Sequence of chain 1.A:
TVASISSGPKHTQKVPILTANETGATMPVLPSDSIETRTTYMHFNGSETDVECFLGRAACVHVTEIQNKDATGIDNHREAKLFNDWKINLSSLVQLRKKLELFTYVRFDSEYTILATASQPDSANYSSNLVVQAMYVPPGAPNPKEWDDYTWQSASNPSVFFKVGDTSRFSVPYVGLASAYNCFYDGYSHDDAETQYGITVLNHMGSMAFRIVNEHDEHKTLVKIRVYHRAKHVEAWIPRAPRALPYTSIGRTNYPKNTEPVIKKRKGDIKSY

This protein binds this small molecule.
Small molecule (SMILES): COc1ccc(N2CCN(c3cccc(C)c3)CC2)nn1

Binding-site contacts:
Ligand atom C10 contacts residue TYR128 of chain 1.A at 3.6 Å (hydrophobic).
Ligand atom C20 contacts residue VAL188 of chain 1.A at 3.7 Å (hydrophobic).
Ligand atom C19 contacts residue TYR152 of chain 1.A at 3.9 Å (hydrophobic).
Ligand atom C19 contacts residue VAL188 of chain 1.A at 3.5 Å (hydrophobic).
Ligand atom C15 contacts residue TYR128 of chain 1.A at 3.0 Å (hydrophobic).
Ligand atom C7 contacts residue PHE124 of chain 1.A at 3.8 Å (hydrophobic).
Ligand atom C14 contacts residue TYR197 of chain 1.A at 4.1 Å (hydrophobic).
Ligand atom C8 contacts residue TYR197 of chain 1.A at 3.4 Å (hydrophobic).
Ligand atom C14 contacts residue TYR128 of chain 1.A at 3.3 Å (hydrophobic).
Ligand atom C21 contacts residue ILE104 of chain 1.A at 3.5 Å (hydrophobic).
Ligand atom C10 contacts residue LEU106 of chain 1.A at 4.0 Å (hydrophobic).
Ligand atom N5 contacts residue DMS1 of chain 1.F at 3.9 Å.
Ligand atom C19 contacts residue VAL191 of chain 1.A at 4.0 Å (hydrophobic).
Ligand atom C11 contacts residue TYR128 of chain 1.A at 3.4 Å (hydrophobic).
Ligand atom C11 contacts residue ILE104 of chain 1.A at 3.5 Å (hydrophobic).
Ligand atom C1 contacts residue ASN198 of chain 1.A at 4.0 Å.
Ligand atom C13 contacts residue TYR128 of chain 1.A at 3.0 Å (hydrophobic).
Ligand atom C1 contacts residue DMS1 of chain 1.F at 4.1 Å.
Ligand atom C17 contacts residue TYR128 of chain 1.A at 3.8 Å (hydrophobic).
Ligand atom C10 contacts residue ILE104 of chain 1.A at 3.9 Å (hydrophobic).
Ligand atom C20 contacts residue VAL191 of chain 1.A at 3.5 Å (hydrophobic).
Ligand atom C11 contacts residue MET221 of chain 1.A at 4.0 Å (hydrophobic).
Ligand atom C18 contacts residue VAL188 of chain 1.A at 3.9 Å (hydrophobic).
Ligand atom N4 contacts residue ASN219 of chain 1.A at 4.0 Å.
Ligand atom C17 contacts residue ILE104 of chain 1.A at 3.8 Å (hydrophobic).
Ligand atom C14 contacts residue SER126 of chain 1.A at 3.6 Å.
Ligand atom N12 contacts residue TYR128 of chain 1.A at 2.5 Å (h-bond).
Ligand atom C7 contacts residue LEU106 of chain 1.A at 4.1 Å (hydrophobic).
Ligand atom C21 contacts residue MET224 of chain 1.A at 4.0 Å (hydrophobic).
Ligand atom C10 contacts residue MET221 of chain 1.A at 4.0 Å (hydrophobic).
Ligand atom C18 contacts residue TYR152 of chain 1.A at 3.8 Å (hydrophobic).
Ligand atom N9 contacts residue TYR128 of chain 1.A at 4.1 Å.
Ligand atom C16 contacts residue TYR128 of chain 1.A at 2.9 Å (hydrophobic).
Ligand atom N4 contacts residue DMS1 of chain 1.F at 3.6 Å (h-bond).
Ligand atom C16 contacts residue ILE104 of chain 1.A at 3.7 Å (hydrophobic).
Ligand atom C13 contacts residue TYR197 of chain 1.A at 4.0 Å (hydrophobic).
Ligand atom C8 contacts residue PHE124 of chain 1.A at 3.6 Å (hydrophobic).
Ligand atom N5 contacts residue ASN219 of chain 1.A at 4.1 Å.
Ligand atom C13 contacts residue SER126 of chain 1.A at 3.7 Å.
Ligand atom C7 contacts residue TYR197 of chain 1.A at 3.5 Å (hydrophobic).